A protein and the small-molecule ligand that binds it are described below.
Small molecule (SMILES): CC1=C(CCC(=O)O)C2=Cc3c(CCC(=O)O)c(C)c4n3[Fe@]35n6c(c(C)c(CCC(=O)O)c6=CC1=[N+]23)=CC1=[N+]5C(=C4)C(C)=C1CCC(=O)O

Sequence of chain 1.B:
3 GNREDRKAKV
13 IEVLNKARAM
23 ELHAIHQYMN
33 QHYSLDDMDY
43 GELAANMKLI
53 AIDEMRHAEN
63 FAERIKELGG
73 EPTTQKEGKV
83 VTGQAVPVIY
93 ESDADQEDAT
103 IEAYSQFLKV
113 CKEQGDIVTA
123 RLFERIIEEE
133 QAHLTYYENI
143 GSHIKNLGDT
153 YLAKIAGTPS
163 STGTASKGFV

Sequence of chain 1.A:
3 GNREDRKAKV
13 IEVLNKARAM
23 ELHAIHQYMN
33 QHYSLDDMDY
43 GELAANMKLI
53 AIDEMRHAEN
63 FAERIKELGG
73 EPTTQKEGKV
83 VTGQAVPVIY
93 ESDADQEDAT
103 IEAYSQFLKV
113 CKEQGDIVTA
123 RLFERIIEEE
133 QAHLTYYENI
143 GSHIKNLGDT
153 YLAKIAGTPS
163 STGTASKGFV

Binding-site contacts:
Ligand atom ND contacts residue MET57 of chain 1.A at 3.1 Å.
Ligand atom CBB contacts residue SER168 of chain 1.B at 3.5 Å.
Ligand atom C1D contacts residue MET57 of chain 1.A at 3.5 Å (hydrophobic).
Ligand atom ND contacts residue MET57 of chain 1.B at 3.2 Å (h-bond).
Ligand atom C1B contacts residue MET57 of chain 1.B at 3.4 Å (hydrophobic).
Ligand atom O1B contacts residue LYS50 of chain 1.B at 2.5 Å (salt-bridge).
Ligand atom FE contacts residue MET57 of chain 1.A at 2.4 Å.
Ligand atom NB contacts residue MET57 of chain 1.A at 3.0 Å (h-bond).
Ligand atom O2B contacts residue SER168 of chain 1.B at 2.6 Å (h-bond).
Ligand atom CMD contacts residue GLU61 of chain 1.B at 3.3 Å.
Ligand atom CGD contacts residue ARG20 of chain 1.B at 3.2 Å.
Ligand atom CAB contacts residue LYS50 of chain 1.B at 3.5 Å.
Ligand atom O2C contacts residue SER168 of chain 1.B at 2.8 Å.
Ligand atom O2D contacts residue TYR35 of chain 1.A at 2.4 Å (h-bond).
Ligand atom O1A contacts residue TYR35 of chain 1.B at 2.9 Å (h-bond).
Ligand atom NA contacts residue MET57 of chain 1.B at 3.2 Å (h-bond).
Ligand atom CGD contacts residue TYR35 of chain 1.A at 3.5 Å (hydrophobic).
Ligand atom C1D contacts residue MET57 of chain 1.B at 3.5 Å (hydrophobic).
Ligand atom O1C contacts residue LYS169 of chain 1.A at 3.4 Å (salt-bridge).
Ligand atom NC contacts residue MET57 of chain 1.B at 2.9 Å (h-bond).
Ligand atom CMC contacts residue LYS50 of chain 1.A at 3.5 Å.
Ligand atom C1B contacts residue MET57 of chain 1.A at 3.4 Å (hydrophobic).
Ligand atom CGB contacts residue LYS50 of chain 1.B at 3.4 Å.
Ligand atom C4A contacts residue MET57 of chain 1.A at 3.3 Å (hydrophobic).
Ligand atom FE contacts residue MET57 of chain 1.B at 2.4 Å.
Ligand atom CHB contacts residue MET57 of chain 1.A at 3.3 Å (hydrophobic).
Ligand atom NA contacts residue MET57 of chain 1.A at 3.0 Å (h-bond).
Ligand atom O2A contacts residue ARG20 of chain 1.A at 2.8 Å (salt-bridge).
Ligand atom C4B contacts residue MET57 of chain 1.B at 3.5 Å (hydrophobic).
Ligand atom CGB contacts residue SER168 of chain 1.B at 3.5 Å.
Ligand atom CGA contacts residue ARG20 of chain 1.A at 3.3 Å.
Ligand atom CBD contacts residue MET31 of chain 1.A at 3.5 Å (hydrophobic).
Ligand atom NB contacts residue MET57 of chain 1.B at 2.9 Å (h-bond).
Ligand atom NC contacts residue MET57 of chain 1.A at 3.3 Å (h-bond).
Ligand atom O1A contacts residue ARG20 of chain 1.A at 2.8 Å (salt-bridge).
Ligand atom CMB contacts residue GLU61 of chain 1.A at 2.8 Å.
Ligand atom CMD contacts residue MET31 of chain 1.A at 3.5 Å (hydrophobic).
Ligand atom O1D contacts residue ARG20 of chain 1.B at 2.8 Å (salt-bridge).
Ligand atom O2D contacts residue ARG20 of chain 1.B at 3.0 Å (salt-bridge).
Ligand atom C4D contacts residue MET57 of chain 1.B at 3.5 Å (hydrophobic).